Sequence of chain 1.B:
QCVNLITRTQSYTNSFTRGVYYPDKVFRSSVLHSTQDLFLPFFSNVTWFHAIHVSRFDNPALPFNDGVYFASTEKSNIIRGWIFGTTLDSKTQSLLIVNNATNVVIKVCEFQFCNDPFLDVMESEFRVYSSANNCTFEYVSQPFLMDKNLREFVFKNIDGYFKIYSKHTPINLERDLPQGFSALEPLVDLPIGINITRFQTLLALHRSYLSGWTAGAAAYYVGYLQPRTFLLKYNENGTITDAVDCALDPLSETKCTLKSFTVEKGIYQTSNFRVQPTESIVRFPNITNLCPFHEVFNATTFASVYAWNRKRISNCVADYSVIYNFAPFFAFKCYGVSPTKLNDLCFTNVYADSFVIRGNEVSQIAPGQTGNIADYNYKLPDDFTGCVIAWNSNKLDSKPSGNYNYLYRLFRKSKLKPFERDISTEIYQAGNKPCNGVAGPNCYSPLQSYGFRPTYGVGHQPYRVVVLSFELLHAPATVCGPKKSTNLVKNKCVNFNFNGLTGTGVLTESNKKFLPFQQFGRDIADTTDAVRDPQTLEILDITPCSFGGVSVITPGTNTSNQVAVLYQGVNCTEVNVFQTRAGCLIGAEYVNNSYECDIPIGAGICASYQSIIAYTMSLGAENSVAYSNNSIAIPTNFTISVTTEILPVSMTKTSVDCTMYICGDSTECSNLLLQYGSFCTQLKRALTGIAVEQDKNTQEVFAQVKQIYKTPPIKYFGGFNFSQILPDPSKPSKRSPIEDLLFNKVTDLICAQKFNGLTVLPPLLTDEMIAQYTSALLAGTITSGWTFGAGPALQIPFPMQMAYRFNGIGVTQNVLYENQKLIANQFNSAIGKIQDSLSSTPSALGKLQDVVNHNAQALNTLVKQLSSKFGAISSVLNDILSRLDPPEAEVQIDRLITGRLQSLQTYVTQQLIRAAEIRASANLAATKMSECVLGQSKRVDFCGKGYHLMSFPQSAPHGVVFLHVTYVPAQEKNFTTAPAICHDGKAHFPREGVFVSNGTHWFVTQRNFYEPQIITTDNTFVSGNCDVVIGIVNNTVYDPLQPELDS

This small molecule binds to this protein.
Small molecule (SMILES): CC(=O)N[C@H]1[C@H](O[C@H]2[C@H](O)[C@@H](NC(C)=O)CO[C@@H]2CO)O[C@H](CO)[C@@H](O)[C@@H]1O

Binding-site contacts:
Ligand atom O7 contacts residue ASN713 of chain 1.B at 3.1 Å (h-bond).
Ligand atom O6 contacts residue GLN922 of chain 1.B at 2.7 Å (h-bond).
Ligand atom C3 contacts residue LEU918 of chain 1.B at 4.4 Å (hydrophobic).
Ligand atom O4 contacts residue LEU918 of chain 1.B at 3.9 Å.
Ligand atom C5 contacts residue ASN713 of chain 1.B at 3.6 Å.
Ligand atom C5 contacts residue GLN922 of chain 1.B at 4.1 Å.
Ligand atom O5 contacts residue GLN922 of chain 1.B at 4.5 Å.
Ligand atom C6 contacts residue GLN922 of chain 1.B at 3.6 Å.
Ligand atom C1 contacts residue LEU918 of chain 1.B at 4.3 Å (hydrophobic).
Ligand atom C4 contacts residue LEU918 of chain 1.B at 4.4 Å (hydrophobic).
Ligand atom C1 contacts residue GLN1067 of chain 1.B at 3.4 Å.
Ligand atom C8 contacts residue LEU918 of chain 1.B at 4.1 Å (hydrophobic).
Ligand atom C7 contacts residue LEU918 of chain 1.B at 3.8 Å (hydrophobic).
Ligand atom O6 contacts residue LEU918 of chain 1.B at 4.5 Å.
Ligand atom O6 contacts residue PHE714 of chain 1.B at 4.2 Å.
Ligand atom C4 contacts residue ASN713 of chain 1.B at 4.2 Å.
Ligand atom C8 contacts residue ASN713 of chain 1.B at 4.4 Å.
Ligand atom C1 contacts residue ASN713 of chain 1.B at 1.4 Å.
Ligand atom O7 contacts residue GLN1067 of chain 1.B at 3.6 Å (h-bond).
Ligand atom C7 contacts residue ASN713 of chain 1.B at 3.2 Å.
Ligand atom C3 contacts residue ASN713 of chain 1.B at 3.8 Å.
Ligand atom C8 contacts residue GLN922 of chain 1.B at 4.3 Å.
Ligand atom O5 contacts residue GLN1067 of chain 1.B at 3.4 Å (h-bond).
Ligand atom C6 contacts residue LEU918 of chain 1.B at 4.2 Å (hydrophobic).
Ligand atom C5 contacts residue LEU918 of chain 1.B at 3.9 Å (hydrophobic).
Ligand atom C2 contacts residue GLN1067 of chain 1.B at 3.9 Å.
Ligand atom C2 contacts residue ASN713 of chain 1.B at 2.5 Å.
Ligand atom N2 contacts residue ASN713 of chain 1.B at 2.9 Å (h-bond).
Ligand atom O5 contacts residue ASN713 of chain 1.B at 2.3 Å (h-bond).
Ligand atom O7 contacts residue LEU918 of chain 1.B at 3.4 Å.